Sequence of chain 1.A:
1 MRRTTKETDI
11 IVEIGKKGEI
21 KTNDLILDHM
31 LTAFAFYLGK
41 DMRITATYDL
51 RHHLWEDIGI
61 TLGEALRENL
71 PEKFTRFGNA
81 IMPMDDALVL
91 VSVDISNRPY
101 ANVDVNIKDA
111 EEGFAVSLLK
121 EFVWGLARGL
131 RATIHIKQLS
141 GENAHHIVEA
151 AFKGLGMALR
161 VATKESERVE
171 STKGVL

This small molecule binds to this protein.
Small molecule (SMILES): O=P(O)(O)C[C@@H](O)Cn1cncn1

Sequence of chain 4.A:
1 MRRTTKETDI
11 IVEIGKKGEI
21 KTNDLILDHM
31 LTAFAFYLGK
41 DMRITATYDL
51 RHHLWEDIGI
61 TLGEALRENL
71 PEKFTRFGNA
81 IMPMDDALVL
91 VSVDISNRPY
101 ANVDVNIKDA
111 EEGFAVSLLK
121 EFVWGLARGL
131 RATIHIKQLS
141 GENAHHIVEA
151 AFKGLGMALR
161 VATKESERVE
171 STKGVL

Binding-site contacts:
Ligand atom N2 contacts residue MET84 of chain 4.A at 3.5 Å (h-bond).
Ligand atom N1 contacts residue HIS53 of chain 1.A at 3.4 Å (h-bond).
Ligand atom O13 contacts residue GLU149 of chain 4.A at 3.2 Å (salt-bridge).
Ligand atom C8 contacts residue GLU149 of chain 4.A at 3.5 Å.
Ligand atom C7 contacts residue GLU7 of chain 1.A at 3.5 Å.
Ligand atom O10 contacts residue ARG98 of chain 1.B at 2.8 Å (salt-bridge).
Ligand atom O12 contacts residue LYS153 of chain 4.A at 2.8 Å (salt-bridge).
Ligand atom C5 contacts residue HIS145 of chain 4.A at 3.4 Å.
Ligand atom C6 contacts residue MET84 of chain 4.A at 3.6 Å (hydrophobic).
Ligand atom O12 contacts residue ARG98 of chain 1.B at 3.1 Å (salt-bridge).
Ligand atom C6 contacts residue GLU149 of chain 4.A at 3.5 Å.
Ligand atom N2 contacts residue MN1 of chain 1.E at 3.2 Å.
Ligand atom P9 contacts residue ARG76 of chain 1.B at 3.7 Å.
Ligand atom N4 contacts residue MN1 of chain 1.D at 2.3 Å.
Ligand atom O13 contacts residue HIS29 of chain 4.A at 3.2 Å (h-bond).
Ligand atom O11 contacts residue SER171 of chain 1.B at 2.6 Å (h-bond).
Ligand atom N4 contacts residue HIS146 of chain 4.A at 3.3 Å (h-bond).
Ligand atom C3 contacts residue MET84 of chain 4.A at 3.7 Å (hydrophobic).
Ligand atom C3 contacts residue MN1 of chain 1.D at 3.3 Å.
Ligand atom C5 contacts residue HIS53 of chain 1.A at 3.7 Å.
Ligand atom C7 contacts residue GLU149 of chain 4.A at 3.6 Å.
Ligand atom N1 contacts residue MN1 of chain 1.E at 2.2 Å.
Ligand atom P9 contacts residue SER171 of chain 1.B at 3.7 Å.
Ligand atom O12 contacts residue ARG76 of chain 1.B at 2.9 Å (salt-bridge).
Ligand atom N1 contacts residue HIS145 of chain 4.A at 3.1 Å (h-bond).
Ligand atom O13 contacts residue MN1 of chain 1.E at 2.3 Å.
Ligand atom O10 contacts residue SER171 of chain 1.B at 3.8 Å.
Ligand atom C6 contacts residue MN1 of chain 1.E at 3.5 Å.
Ligand atom O13 contacts residue HIS53 of chain 1.A at 3.3 Å (h-bond).
Ligand atom N4 contacts residue GLU56 of chain 1.A at 3.1 Å (salt-bridge).
Ligand atom O10 contacts residue LYS173 of chain 1.B at 2.7 Å (salt-bridge).
Ligand atom N1 contacts residue GLU149 of chain 4.A at 3.1 Å (salt-bridge).
Ligand atom C5 contacts residue MN1 of chain 1.D at 3.3 Å.
Ligand atom C5 contacts residue HIS52 of chain 1.A at 3.2 Å.
Ligand atom N4 contacts residue HIS52 of chain 1.A at 3.1 Å (h-bond).
Ligand atom N2 contacts residue GLU149 of chain 4.A at 3.6 Å (salt-bridge).
Ligand atom C7 contacts residue MN1 of chain 1.E at 3.4 Å.
Ligand atom O13 contacts residue GLU7 of chain 1.A at 2.8 Å (salt-bridge).
Ligand atom C5 contacts residue MN1 of chain 1.E at 3.3 Å.
Ligand atom O11 contacts residue ARG76 of chain 1.B at 2.8 Å (salt-bridge).

Sequence of chain 1.B:
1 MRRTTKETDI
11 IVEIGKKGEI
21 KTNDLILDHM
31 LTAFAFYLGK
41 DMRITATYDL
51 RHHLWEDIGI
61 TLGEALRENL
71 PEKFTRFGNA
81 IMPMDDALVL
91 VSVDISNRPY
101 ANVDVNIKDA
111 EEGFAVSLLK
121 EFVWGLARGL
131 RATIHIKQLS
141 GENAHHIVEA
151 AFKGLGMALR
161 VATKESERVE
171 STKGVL